Binding-site contacts:
Ligand atom C15 contacts residue ASP91 of chain 1.B at 3.0 Å.
Ligand atom C12 contacts residue ASP91 of chain 1.B at 3.3 Å.
Ligand atom C16 contacts residue ASN250 of chain 1.B at 3.4 Å.
Ligand atom C3 contacts residue PHE247 of chain 1.B at 3.9 Å (hydrophobic).
Ligand atom O2 contacts residue ASN269 of chain 1.B at 3.3 Å (h-bond).
Ligand atom C1 contacts residue PHE171 of chain 1.B at 3.6 Å (hydrophobic).
Ligand atom C16 contacts residue PHE171 of chain 1.B at 3.5 Å (hydrophobic).
Ligand atom N3 contacts residue ALA178 of chain 1.B at 3.6 Å.
Ligand atom C2 contacts residue PHE171 of chain 1.B at 3.6 Å (hydrophobic).
Ligand atom C11 contacts residue ASP91 of chain 1.B at 3.4 Å.
Ligand atom C15 contacts residue THR88 of chain 1.B at 3.9 Å.
Ligand atom N3 contacts residue PHE171 of chain 1.B at 3.8 Å.
Ligand atom N3 contacts residue THR173 of chain 1.B at 3.2 Å (h-bond).
Ligand atom C1 contacts residue SER181 of chain 1.B at 3.8 Å.
Ligand atom C7 contacts residue PHE247 of chain 1.B at 3.7 Å (hydrophobic).
Ligand atom C6 contacts residue VAL92 of chain 1.B at 3.8 Å (hydrophobic).
Ligand atom C13 contacts residue TRP87 of chain 1.B at 3.7 Å (hydrophobic).
Ligand atom C2 contacts residue ASN250 of chain 1.B at 3.4 Å.
Ligand atom C13 contacts residue ASN269 of chain 1.B at 3.5 Å.
Ligand atom O1 contacts residue PHE246 of chain 1.B at 3.5 Å.
Ligand atom N2 contacts residue ASP91 of chain 1.B at 2.8 Å (salt-bridge).
Ligand atom C1 contacts residue ASN250 of chain 1.B at 3.3 Å.
Ligand atom C6 contacts residue SER185 of chain 1.B at 3.9 Å.
Ligand atom C13 contacts residue ASP91 of chain 1.B at 3.5 Å.
Ligand atom O2 contacts residue ASP91 of chain 1.B at 2.8 Å (salt-bridge).
Ligand atom C10 contacts residue PHE246 of chain 1.B at 3.8 Å (hydrophobic).
Ligand atom C14 contacts residue PHE171 of chain 1.B at 3.8 Å (hydrophobic).
Ligand atom C6 contacts residue PHE247 of chain 1.B at 3.5 Å (hydrophobic).
Ligand atom C8 contacts residue SER181 of chain 1.B at 3.9 Å.
Ligand atom C4 contacts residue PHE247 of chain 1.B at 3.6 Å (hydrophobic).
Ligand atom C12 contacts residue ASN269 of chain 1.B at 3.8 Å.
Ligand atom C10 contacts residue ASP91 of chain 1.B at 3.8 Å.
Ligand atom N3 contacts residue ASN250 of chain 1.B at 3.8 Å.
Ligand atom C5 contacts residue PHE247 of chain 1.B at 3.3 Å (hydrophobic).
Ligand atom N2 contacts residue ASN269 of chain 1.B at 3.0 Å (h-bond).
Ligand atom N1 contacts residue SER181 of chain 1.B at 2.9 Å (h-bond).
Ligand atom C8 contacts residue PHE247 of chain 1.B at 3.9 Å (hydrophobic).
Ligand atom C10 contacts residue ASN269 of chain 1.B at 3.7 Å.
Ligand atom C7 contacts residue SER181 of chain 1.B at 3.8 Å.
Ligand atom O2 contacts residue TRP243 of chain 1.B at 3.2 Å.

Sequence of chain 1.B:
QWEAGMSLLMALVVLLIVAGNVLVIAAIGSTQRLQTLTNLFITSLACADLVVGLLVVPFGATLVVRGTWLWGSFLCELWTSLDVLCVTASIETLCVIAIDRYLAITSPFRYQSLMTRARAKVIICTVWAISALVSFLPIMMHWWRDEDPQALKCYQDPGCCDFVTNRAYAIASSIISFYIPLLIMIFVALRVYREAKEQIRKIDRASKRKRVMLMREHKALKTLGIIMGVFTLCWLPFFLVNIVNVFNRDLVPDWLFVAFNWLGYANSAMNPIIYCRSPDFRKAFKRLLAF

The protein below binds the small molecule below.
Small molecule (SMILES): CC(C)(C)NC[C@H](O)COc1cccc2c1CC(C#N)=N2